Binding-site contacts:
Ligand atom O5 contacts residue ASN11 of chain 1.E at 2.4 Å (h-bond).
Ligand atom C7 contacts residue ASN11 of chain 1.E at 3.8 Å.
Ligand atom N2 contacts residue ASN11 of chain 1.E at 2.9 Å (h-bond).
Ligand atom C1 contacts residue ASN11 of chain 1.E at 1.4 Å.
Ligand atom C4 contacts residue ASN11 of chain 1.E at 4.2 Å.
Ligand atom C3 contacts residue ASN11 of chain 1.E at 3.8 Å.
Ligand atom C8 contacts residue SER12 of chain 1.E at 3.8 Å.
Ligand atom C8 contacts residue THR13 of chain 1.E at 3.6 Å.
Ligand atom C8 contacts residue ASN11 of chain 1.E at 3.6 Å.
Ligand atom C5 contacts residue ASN11 of chain 1.E at 3.7 Å.
Ligand atom O7 contacts residue ASN11 of chain 1.E at 4.2 Å.
Ligand atom C2 contacts residue ASN11 of chain 1.E at 2.5 Å.

Sequence of chain 1.E:
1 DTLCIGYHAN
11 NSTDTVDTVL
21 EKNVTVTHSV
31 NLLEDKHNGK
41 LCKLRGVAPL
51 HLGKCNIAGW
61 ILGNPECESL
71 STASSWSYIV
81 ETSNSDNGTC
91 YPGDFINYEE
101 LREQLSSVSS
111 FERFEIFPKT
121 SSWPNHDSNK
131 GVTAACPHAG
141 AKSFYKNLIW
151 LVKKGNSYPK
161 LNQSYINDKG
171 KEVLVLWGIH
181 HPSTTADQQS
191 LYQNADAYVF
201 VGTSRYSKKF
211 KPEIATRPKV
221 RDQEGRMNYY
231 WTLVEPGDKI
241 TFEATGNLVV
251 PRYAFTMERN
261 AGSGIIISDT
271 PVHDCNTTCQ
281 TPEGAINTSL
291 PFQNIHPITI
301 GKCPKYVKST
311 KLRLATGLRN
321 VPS

The small molecule below binds the protein below.
Small molecule (SMILES): CC(=O)N[C@@H]1[C@@H](O)[C@H](O)[C@@H](CO)O[C@H]1O